Sequence of chain 23.A:
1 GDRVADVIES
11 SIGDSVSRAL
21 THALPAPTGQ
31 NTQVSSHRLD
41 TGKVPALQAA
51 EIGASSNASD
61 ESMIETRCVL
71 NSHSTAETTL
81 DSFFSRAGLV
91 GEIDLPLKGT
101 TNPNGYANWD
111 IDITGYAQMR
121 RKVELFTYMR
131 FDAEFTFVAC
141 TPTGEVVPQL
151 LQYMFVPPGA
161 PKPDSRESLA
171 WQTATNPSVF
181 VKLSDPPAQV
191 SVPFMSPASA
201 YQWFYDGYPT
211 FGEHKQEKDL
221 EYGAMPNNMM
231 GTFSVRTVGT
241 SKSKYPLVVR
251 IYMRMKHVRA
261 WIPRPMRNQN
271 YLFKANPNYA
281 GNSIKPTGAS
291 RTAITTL

Sequence of chain 24.C:
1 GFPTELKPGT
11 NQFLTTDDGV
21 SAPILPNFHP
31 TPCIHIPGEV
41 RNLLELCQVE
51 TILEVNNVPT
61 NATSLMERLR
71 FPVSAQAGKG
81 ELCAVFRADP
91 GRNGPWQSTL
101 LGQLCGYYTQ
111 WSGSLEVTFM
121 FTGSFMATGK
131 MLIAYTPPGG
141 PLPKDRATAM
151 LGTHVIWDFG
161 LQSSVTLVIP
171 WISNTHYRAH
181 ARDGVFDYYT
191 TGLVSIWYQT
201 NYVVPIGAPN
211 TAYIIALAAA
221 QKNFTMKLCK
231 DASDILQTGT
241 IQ

Sequence of chain 23.C:
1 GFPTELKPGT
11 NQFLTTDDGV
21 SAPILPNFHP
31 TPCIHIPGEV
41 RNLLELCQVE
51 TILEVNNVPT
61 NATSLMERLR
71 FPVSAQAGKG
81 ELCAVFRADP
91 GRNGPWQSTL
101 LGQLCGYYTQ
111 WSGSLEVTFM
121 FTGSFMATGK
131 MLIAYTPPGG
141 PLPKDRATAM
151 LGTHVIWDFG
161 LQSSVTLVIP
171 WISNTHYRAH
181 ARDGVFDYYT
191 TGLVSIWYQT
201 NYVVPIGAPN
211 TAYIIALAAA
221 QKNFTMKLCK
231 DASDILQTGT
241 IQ

This protein binds this small molecule.
Small molecule (SMILES): Cc1nc(-c2ccc(OCCCCCN3CCN(c4ccnc(N)c4)C3=O)cc2)no1

Binding-site contacts:
Ligand atom O2 contacts residue PHE137 of chain 23.A at 4.0 Å.
Ligand atom N5 contacts residue PHE233 of chain 23.A at 3.2 Å.
Ligand atom C2 contacts residue THR114 of chain 23.A at 3.6 Å.
Ligand atom C14 contacts residue MET195 of chain 23.A at 3.9 Å (hydrophobic).
Ligand atom C9 contacts residue ILE113 of chain 23.A at 3.7 Å (hydrophobic).
Ligand atom N4 contacts residue TRP203 of chain 23.A at 3.6 Å (h-bond).
Ligand atom C7 contacts residue ASN228 of chain 23.A at 3.8 Å.
Ligand atom C14 contacts residue PHE155 of chain 23.A at 3.9 Å (hydrophobic).
Ligand atom N2 contacts residue TRP203 of chain 23.A at 3.9 Å.
Ligand atom C15 contacts residue MET195 of chain 23.A at 3.8 Å (hydrophobic).
Ligand atom N5 contacts residue PHE137 of chain 23.A at 3.5 Å.
Ligand atom C18 contacts residue PHE155 of chain 23.A at 3.9 Å (hydrophobic).
Ligand atom C5 contacts residue TRP203 of chain 23.A at 3.8 Å (hydrophobic).
Ligand atom O3 contacts residue ASP112 of chain 23.A at 3.6 Å.
Ligand atom N6 contacts residue ILE24 of chain 23.C at 3.9 Å.
Ligand atom C13 contacts residue PHE135 of chain 23.A at 3.4 Å (hydrophobic).
Ligand atom C16 contacts residue PHE155 of chain 23.A at 3.9 Å (hydrophobic).
Ligand atom C16 contacts residue ILE111 of chain 23.A at 3.5 Å (hydrophobic).
Ligand atom N1 contacts residue THR114 of chain 23.A at 4.0 Å.
Ligand atom C19 contacts residue VAL192 of chain 23.A at 3.4 Å (hydrophobic).
Ligand atom N1 contacts residue ASP112 of chain 23.A at 3.9 Å.
Ligand atom C7 contacts residue TYR201 of chain 23.A at 3.8 Å (hydrophobic).
Ligand atom C17 contacts residue PHE155 of chain 23.A at 3.7 Å (hydrophobic).
Ligand atom C19 contacts residue ILE24 of chain 23.C at 3.5 Å (hydrophobic).
Ligand atom O1 contacts residue MET195 of chain 23.A at 3.2 Å.
Ligand atom C13 contacts residue ILE111 of chain 23.A at 4.0 Å (hydrophobic).
Ligand atom C15 contacts residue VAL192 of chain 23.A at 3.2 Å (hydrophobic).
Ligand atom C22 contacts residue VAL179 of chain 23.A at 3.4 Å (hydrophobic).
Ligand atom N6 contacts residue PHE155 of chain 23.A at 3.8 Å.
Ligand atom O2 contacts residue PHE233 of chain 23.A at 3.0 Å.
Ligand atom C14 contacts residue PHE135 of chain 23.A at 3.7 Å (hydrophobic).
Ligand atom O3 contacts residue ILE113 of chain 23.A at 3.0 Å (h-bond).
Ligand atom C13 contacts residue MET195 of chain 23.A at 3.9 Å (hydrophobic).
Ligand atom C17 contacts residue PHE135 of chain 23.A at 3.9 Å (hydrophobic).
Ligand atom C12 contacts residue MET195 of chain 23.A at 3.8 Å (hydrophobic).
Ligand atom C2 contacts residue ASP112 of chain 23.A at 2.8 Å.
Ligand atom C4 contacts residue TRP203 of chain 23.A at 4.0 Å (hydrophobic).
Ligand atom C8 contacts residue TYR201 of chain 23.A at 3.3 Å (hydrophobic).
Ligand atom C3 contacts residue ASP112 of chain 23.A at 3.0 Å.
Ligand atom C16 contacts residue PHE135 of chain 23.A at 3.4 Å (hydrophobic).